The protein below binds the small molecule below.
Small molecule (SMILES): OC[C@H]1O[C@@H](O[C@H]2[C@H](O)[C@@H](O)[C@H](O)O[C@@H]2CO)[C@H](O)[C@@H](O)[C@@H]1O

Binding-site contacts:
Ligand atom C6 contacts residue SER152 of chain 1.A at 3.6 Å.
Ligand atom O6 contacts residue ARG225 of chain 1.A at 3.0 Å (salt-bridge).
Ligand atom O6 contacts residue GLY173 of chain 1.A at 2.6 Å (h-bond).
Ligand atom C4 contacts residue PHE103 of chain 1.A at 3.6 Å (hydrophobic).
Ligand atom O2 contacts residue ASN191 of chain 1.A at 2.9 Å (h-bond).
Ligand atom C3 contacts residue ARG225 of chain 1.A at 3.5 Å.
Ligand atom O1 contacts residue ASP188 of chain 1.A at 2.4 Å (salt-bridge).
Ligand atom O1 contacts residue MET326 of chain 1.A at 3.4 Å.
Ligand atom O2 contacts residue GLN321 of chain 1.A at 2.7 Å (h-bond).
Ligand atom O3 contacts residue ARG225 of chain 1.A at 2.9 Å (salt-bridge).
Ligand atom O5 contacts residue GLY173 of chain 1.A at 3.7 Å.
Ligand atom O1 contacts residue ILE189 of chain 1.A at 3.4 Å (h-bond).
Ligand atom O3 contacts residue PHE250 of chain 1.A at 3.8 Å.
Ligand atom O6 contacts residue ASP304 of chain 1.A at 2.7 Å (salt-bridge).
Ligand atom C3 contacts residue TYR104 of chain 1.A at 3.5 Å (hydrophobic).
Ligand atom C6 contacts residue PHE103 of chain 1.A at 3.8 Å (hydrophobic).
Ligand atom C2 contacts residue SER152 of chain 1.A at 3.8 Å.
Ligand atom C4 contacts residue PHE250 of chain 1.A at 3.7 Å (hydrophobic).
Ligand atom O2 contacts residue TYR104 of chain 1.A at 3.4 Å (h-bond).
Ligand atom C6 contacts residue ASP304 of chain 1.A at 3.5 Å.
Ligand atom C4 contacts residue GLU101 of chain 1.A at 3.4 Å.
Ligand atom O5 contacts residue GLY174 of chain 1.A at 3.8 Å.
Ligand atom O2 contacts residue ILE189 of chain 1.A at 3.3 Å.
Ligand atom O5 contacts residue MET326 of chain 1.A at 3.4 Å.
Ligand atom O3 contacts residue TYR104 of chain 1.A at 3.0 Å (h-bond).
Ligand atom C3 contacts residue ALA221 of chain 1.A at 3.8 Å (hydrophobic).
Ligand atom O3 contacts residue GLN321 of chain 1.A at 3.0 Å (h-bond).
Ligand atom C1 contacts residue ASP188 of chain 1.A at 3.1 Å.
Ligand atom C6 contacts residue GLY173 of chain 1.A at 3.5 Å.
Ligand atom C2 contacts residue GLN321 of chain 1.A at 3.6 Å.
Ligand atom C3 contacts residue GLU101 of chain 1.A at 3.4 Å.
Ligand atom C6 contacts residue ARG225 of chain 1.A at 3.6 Å.
Ligand atom O2 contacts residue ARG225 of chain 1.A at 3.2 Å (salt-bridge).
Ligand atom O2 contacts residue MET219 of chain 1.A at 3.7 Å.
Ligand atom C1 contacts residue PHE103 of chain 1.A at 3.8 Å (hydrophobic).
Ligand atom O6 contacts residue SER152 of chain 1.A at 3.0 Å (h-bond).
Ligand atom O3 contacts residue PHE103 of chain 1.A at 3.8 Å.
Ligand atom O4 contacts residue GLU101 of chain 1.A at 2.6 Å (salt-bridge).
Ligand atom O3 contacts residue GLU101 of chain 1.A at 2.7 Å (salt-bridge).
Ligand atom O2 contacts residue SER152 of chain 1.A at 2.7 Å (h-bond).

Sequence of chain 1.A:
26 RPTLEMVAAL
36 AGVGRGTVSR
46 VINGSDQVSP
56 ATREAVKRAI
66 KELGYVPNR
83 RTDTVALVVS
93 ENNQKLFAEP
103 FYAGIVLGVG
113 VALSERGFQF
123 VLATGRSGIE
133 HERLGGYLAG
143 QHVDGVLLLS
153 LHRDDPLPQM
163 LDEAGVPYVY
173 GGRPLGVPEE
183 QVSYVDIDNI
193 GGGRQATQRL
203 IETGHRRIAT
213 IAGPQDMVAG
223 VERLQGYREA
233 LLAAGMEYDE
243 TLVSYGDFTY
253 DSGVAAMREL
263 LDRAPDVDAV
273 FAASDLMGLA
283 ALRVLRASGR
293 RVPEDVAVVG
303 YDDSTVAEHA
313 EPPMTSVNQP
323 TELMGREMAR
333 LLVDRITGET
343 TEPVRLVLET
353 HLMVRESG